This protein binds this small molecule.
Small molecule (SMILES): CC(=O)N[C@@H]1[C@@H](O)[C@H](O)[C@@H](CO)O[C@H]1O

Binding-site contacts:
Ligand atom C1 contacts residue ASN298 of chain 1.A at 1.5 Å.
Ligand atom C3 contacts residue ASN298 of chain 1.A at 3.9 Å.
Ligand atom C4 contacts residue ASN298 of chain 1.A at 4.4 Å.
Ligand atom N2 contacts residue ASN298 of chain 1.A at 3.0 Å (h-bond).
Ligand atom C8 contacts residue ASN298 of chain 1.A at 4.0 Å.
Ligand atom O5 contacts residue ASN298 of chain 1.A at 2.5 Å (h-bond).
Ligand atom C6 contacts residue ILE319 of chain 1.A at 4.4 Å (hydrophobic).
Ligand atom C8 contacts residue GLY436 of chain 1.A at 4.2 Å.
Ligand atom C1 contacts residue ILE319 of chain 1.A at 3.7 Å (hydrophobic).
Ligand atom C5 contacts residue ILE319 of chain 1.A at 4.1 Å (hydrophobic).
Ligand atom C7 contacts residue ASN298 of chain 1.A at 3.6 Å.
Ligand atom C2 contacts residue ASN298 of chain 1.A at 2.6 Å.
Ligand atom C5 contacts residue ASN298 of chain 1.A at 3.8 Å.
Ligand atom C8 contacts residue VAL437 of chain 1.A at 3.6 Å (hydrophobic).
Ligand atom O5 contacts residue ILE319 of chain 1.A at 3.3 Å.
Ligand atom C7 contacts residue VAL437 of chain 1.A at 4.3 Å (hydrophobic).
Ligand atom O7 contacts residue ASN298 of chain 1.A at 3.7 Å.

Sequence of chain 1.A:
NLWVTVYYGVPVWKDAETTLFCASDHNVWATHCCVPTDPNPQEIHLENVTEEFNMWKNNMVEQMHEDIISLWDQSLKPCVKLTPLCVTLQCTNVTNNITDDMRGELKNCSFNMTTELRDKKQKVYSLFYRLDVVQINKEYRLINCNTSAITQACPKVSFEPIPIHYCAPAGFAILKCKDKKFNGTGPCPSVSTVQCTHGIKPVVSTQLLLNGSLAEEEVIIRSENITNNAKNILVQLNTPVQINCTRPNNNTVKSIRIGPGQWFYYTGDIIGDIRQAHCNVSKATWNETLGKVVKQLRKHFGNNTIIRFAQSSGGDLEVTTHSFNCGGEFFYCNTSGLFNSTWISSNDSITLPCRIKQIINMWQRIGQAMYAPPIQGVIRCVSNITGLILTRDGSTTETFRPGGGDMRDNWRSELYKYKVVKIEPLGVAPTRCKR